Sequence of chain 2.A:
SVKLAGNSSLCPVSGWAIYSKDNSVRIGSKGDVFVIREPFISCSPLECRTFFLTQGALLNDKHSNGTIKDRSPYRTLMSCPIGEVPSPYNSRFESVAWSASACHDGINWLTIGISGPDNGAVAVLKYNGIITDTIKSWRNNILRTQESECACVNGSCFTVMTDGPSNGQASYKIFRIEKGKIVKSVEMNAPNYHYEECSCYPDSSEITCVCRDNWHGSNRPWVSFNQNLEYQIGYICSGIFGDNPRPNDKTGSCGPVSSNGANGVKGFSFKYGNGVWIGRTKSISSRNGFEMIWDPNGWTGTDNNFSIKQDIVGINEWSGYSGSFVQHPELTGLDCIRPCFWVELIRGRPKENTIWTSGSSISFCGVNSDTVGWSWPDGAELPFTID

A protein and the small-molecule ligand that binds it are described below.
Small molecule (SMILES): CC(=O)N[C@H]1[C@H](O[C@H]2[C@H](O)[C@@H](NC(C)=O)CO[C@@H]2CO)O[C@H](CO)[C@@H](O[C@@H]2O[C@H](CO)[C@@H](O)[C@H](O[C@H]3O[C@H](CO)[C@@H](O)[C@H](O)[C@@H]3O)[C@@H]2O)[C@@H]1O

Binding-site contacts:
Ligand atom O7 contacts residue LYS62 of chain 2.A at 3.9 Å.
Ligand atom C2 contacts residue ASN65 of chain 2.A at 2.5 Å.
Ligand atom N2 contacts residue ILE355 of chain 2.A at 4.0 Å.
Ligand atom O5 contacts residue ASN65 of chain 2.A at 2.3 Å (h-bond).
Ligand atom C7 contacts residue ILE355 of chain 2.A at 4.1 Å (hydrophobic).
Ligand atom C7 contacts residue ASN65 of chain 2.A at 3.5 Å.
Ligand atom C8 contacts residue ILE386 of chain 2.A at 3.8 Å (hydrophobic).
Ligand atom C4 contacts residue ASN65 of chain 2.A at 4.2 Å.
Ligand atom C7 contacts residue LYS62 of chain 2.A at 4.4 Å.
Ligand atom O7 contacts residue ASN65 of chain 2.A at 3.5 Å (h-bond).
Ligand atom N2 contacts residue ASN65 of chain 2.A at 3.1 Å (h-bond).
Ligand atom C1 contacts residue ILE355 of chain 2.A at 4.4 Å (hydrophobic).
Ligand atom C8 contacts residue ILE355 of chain 2.A at 3.7 Å (hydrophobic).
Ligand atom C1 contacts residue ASN65 of chain 2.A at 1.4 Å.
Ligand atom C5 contacts residue ASN65 of chain 2.A at 3.6 Å.
Ligand atom C3 contacts residue ASN65 of chain 2.A at 3.8 Å.
Ligand atom C8 contacts residue LYS62 of chain 2.A at 4.0 Å.